Binding-site contacts:
Ligand atom C10 contacts residue ILE395 of chain 1.B at 4.1 Å (hydrophobic).
Ligand atom C10 contacts residue THR185 of chain 1.B at 4.0 Å.
Ligand atom O contacts residue LEU244 of chain 1.B at 3.9 Å.
Ligand atom C3 contacts residue LEU244 of chain 1.B at 3.8 Å (hydrophobic).
Ligand atom O contacts residue PHE87 of chain 1.B at 3.4 Å.
Ligand atom C3 contacts residue THR101 of chain 1.B at 4.1 Å.
Ligand atom C9 contacts residue HEM1 of chain 1.I at 3.9 Å.
Ligand atom C9 contacts residue VAL396 of chain 1.B at 4.2 Å (hydrophobic).
Ligand atom C2 contacts residue TYR96 of chain 1.B at 3.4 Å (hydrophobic).
Ligand atom C10 contacts residue PHE87 of chain 1.B at 4.0 Å (hydrophobic).
Ligand atom C8 contacts residue VAL295 of chain 1.B at 3.6 Å (hydrophobic).
Ligand atom C1 contacts residue VAL247 of chain 1.B at 4.3 Å (hydrophobic).
Ligand atom C10 contacts residue VAL396 of chain 1.B at 4.1 Å (hydrophobic).
Ligand atom C2 contacts residue PHE87 of chain 1.B at 4.1 Å (hydrophobic).
Ligand atom C7 contacts residue VAL295 of chain 1.B at 4.4 Å (hydrophobic).
Ligand atom O contacts residue PHE98 of chain 1.B at 4.3 Å.
Ligand atom C8 contacts residue HEM1 of chain 1.I at 4.3 Å.
Ligand atom O contacts residue TYR96 of chain 1.B at 2.7 Å (h-bond).
Ligand atom C5 contacts residue LEU244 of chain 1.B at 4.1 Å (hydrophobic).
Ligand atom C6 contacts residue VAL247 of chain 1.B at 3.8 Å (hydrophobic).
Ligand atom C2 contacts residue LEU244 of chain 1.B at 3.9 Å (hydrophobic).
Ligand atom C3 contacts residue HEM1 of chain 1.I at 4.3 Å.
Ligand atom C4 contacts residue HEM1 of chain 1.I at 3.6 Å.
Ligand atom C5 contacts residue HEM1 of chain 1.I at 3.7 Å.
Ligand atom C8 contacts residue ILE395 of chain 1.B at 4.0 Å (hydrophobic).
Ligand atom C10 contacts residue VAL247 of chain 1.B at 3.8 Å (hydrophobic).
Ligand atom C6 contacts residue LEU244 of chain 1.B at 4.2 Å (hydrophobic).
Ligand atom C9 contacts residue THR252 of chain 1.B at 4.2 Å.
Ligand atom C8 contacts residue ASP297 of chain 1.B at 4.2 Å.
Ligand atom C9 contacts residue VAL295 of chain 1.B at 3.7 Å (hydrophobic).
Ligand atom C3 contacts residue TYR96 of chain 1.B at 3.5 Å (hydrophobic).
Ligand atom C6 contacts residue THR252 of chain 1.B at 4.4 Å.
Ligand atom C6 contacts residue GLY248 of chain 1.B at 4.2 Å.

Sequence of chain 1.B:
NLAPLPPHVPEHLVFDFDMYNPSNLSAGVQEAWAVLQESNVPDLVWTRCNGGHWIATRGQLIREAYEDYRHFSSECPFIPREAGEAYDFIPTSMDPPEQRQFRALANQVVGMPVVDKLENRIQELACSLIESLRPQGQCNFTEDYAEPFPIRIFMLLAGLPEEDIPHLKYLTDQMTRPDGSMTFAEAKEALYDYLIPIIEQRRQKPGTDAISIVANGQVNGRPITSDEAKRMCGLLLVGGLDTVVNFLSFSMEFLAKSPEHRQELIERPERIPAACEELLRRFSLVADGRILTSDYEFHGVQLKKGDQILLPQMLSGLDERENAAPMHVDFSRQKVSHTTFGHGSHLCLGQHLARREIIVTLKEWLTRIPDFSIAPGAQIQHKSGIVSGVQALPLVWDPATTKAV

A small-molecule ligand and the protein it binds are described below.
Small molecule (SMILES): CC1(C)[C@@H]2CC[C@@]1(C)C(=O)C2